A protein and the small-molecule ligand that binds it are described below.
Small molecule (SMILES): CCN(CC)C(=O)N(C)c1ccc(C(=O)Nc2nnnn2C)c(C(F)(F)F)n1

Binding-site contacts:
Ligand atom O08 contacts residue GLU366 of chain 1.A at 3.1 Å (salt-bridge).
Ligand atom C3 contacts residue GLY392 of chain 1.A at 3.9 Å.
Ligand atom C17 contacts residue MET307 of chain 1.A at 3.6 Å (hydrophobic).
Ligand atom O08 contacts residue HIS280 of chain 1.A at 3.2 Å (h-bond).
Ligand atom C19 contacts residue CO1 of chain 1.B at 3.1 Å.
Ligand atom C19 contacts residue HIS280 of chain 1.A at 3.8 Å.
Ligand atom N20 contacts residue HIS198 of chain 1.A at 3.1 Å (h-bond).
Ligand atom F26 contacts residue HIS280 of chain 1.A at 3.5 Å.
Ligand atom O08 contacts residue PHE353 of chain 1.A at 3.6 Å.
Ligand atom O08 contacts residue PHE391 of chain 1.A at 3.8 Å.
Ligand atom N21 contacts residue PHE391 of chain 1.A at 3.6 Å.
Ligand atom N22 contacts residue VAL200 of chain 1.A at 3.8 Å.
Ligand atom F26 contacts residue PHE353 of chain 1.A at 3.6 Å.
Ligand atom C19 contacts residue PHE391 of chain 1.A at 3.8 Å (hydrophobic).
Ligand atom N21 contacts residue HIS198 of chain 1.A at 3.0 Å (h-bond).
Ligand atom N20 contacts residue CO1 of chain 1.B at 2.0 Å.
Ligand atom C24 contacts residue SER239 of chain 1.A at 3.8 Å.
Ligand atom C7 contacts residue PHE391 of chain 1.A at 3.6 Å (hydrophobic).
Ligand atom N20 contacts residue PHE391 of chain 1.A at 3.8 Å.
Ligand atom N22 contacts residue PRO252 of chain 1.A at 3.2 Å.
Ligand atom C16 contacts residue PHE353 of chain 1.A at 3.6 Å (hydrophobic).
Ligand atom C3 contacts residue PHE396 of chain 1.A at 3.8 Å (hydrophobic).
Ligand atom C2 contacts residue PHE353 of chain 1.A at 3.4 Å (hydrophobic).
Ligand atom N21 contacts residue VAL200 of chain 1.A at 3.3 Å.
Ligand atom C1 contacts residue PHE353 of chain 1.A at 3.4 Å (hydrophobic).
Ligand atom F28 contacts residue GLN279 of chain 1.A at 3.6 Å.
Ligand atom N9 contacts residue CO1 of chain 1.B at 3.6 Å.
Ligand atom F26 contacts residue PHE364 of chain 1.A at 3.2 Å.
Ligand atom C7 contacts residue CO1 of chain 1.B at 3.2 Å.
Ligand atom C3 contacts residue PHE353 of chain 1.A at 3.7 Å (hydrophobic).
Ligand atom C11 contacts residue PHE396 of chain 1.A at 3.7 Å (hydrophobic).
Ligand atom C24 contacts residue ASN254 of chain 1.A at 3.8 Å.
Ligand atom N21 contacts residue CO1 of chain 1.B at 3.0 Å.
Ligand atom C2 contacts residue PHE391 of chain 1.A at 3.6 Å (hydrophobic).
Ligand atom O08 contacts residue CO1 of chain 1.B at 2.2 Å.
Ligand atom F28 contacts residue HIS280 of chain 1.A at 3.4 Å.
Ligand atom N9 contacts residue PHE391 of chain 1.A at 3.8 Å.
Ligand atom N21 contacts residue PRO252 of chain 1.A at 3.5 Å.
Ligand atom N20 contacts residue HIS280 of chain 1.A at 3.2 Å (h-bond).
Ligand atom C6 contacts residue PHE353 of chain 1.A at 3.7 Å (hydrophobic).

Sequence of chain 1.A:
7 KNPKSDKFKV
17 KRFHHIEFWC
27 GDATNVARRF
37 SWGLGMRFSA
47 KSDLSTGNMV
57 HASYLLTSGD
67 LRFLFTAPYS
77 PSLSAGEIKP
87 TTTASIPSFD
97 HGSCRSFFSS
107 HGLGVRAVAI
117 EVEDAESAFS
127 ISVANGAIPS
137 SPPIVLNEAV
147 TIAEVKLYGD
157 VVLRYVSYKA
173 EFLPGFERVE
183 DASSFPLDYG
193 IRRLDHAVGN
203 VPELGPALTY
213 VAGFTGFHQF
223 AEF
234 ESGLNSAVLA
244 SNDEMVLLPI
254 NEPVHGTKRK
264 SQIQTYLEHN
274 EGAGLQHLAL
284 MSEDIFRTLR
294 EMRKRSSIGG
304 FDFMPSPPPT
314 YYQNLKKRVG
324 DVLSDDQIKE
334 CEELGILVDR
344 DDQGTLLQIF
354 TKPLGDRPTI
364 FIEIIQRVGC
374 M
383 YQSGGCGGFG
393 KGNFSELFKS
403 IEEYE